Binding-site contacts:
Ligand atom C01 contacts residue ILE8 of chain 1.B at 4.4 Å (hydrophobic).
Ligand atom C13 contacts residue GLY10 of chain 1.B at 3.9 Å.
Ligand atom C11 contacts residue LEU223 of chain 1.A at 3.7 Å (hydrophobic).
Ligand atom C03 contacts residue ILE224 of chain 1.A at 4.4 Å (hydrophobic).
Ligand atom C14 contacts residue ILE8 of chain 1.B at 4.3 Å (hydrophobic).
Ligand atom C03 contacts residue ILE8 of chain 1.B at 3.7 Å (hydrophobic).
Ligand atom C05 contacts residue ILE8 of chain 1.B at 4.4 Å (hydrophobic).
Ligand atom C14 contacts residue GLY10 of chain 1.B at 4.1 Å.
Ligand atom C05 contacts residue ILE173 of chain 1.A at 4.4 Å (hydrophobic).
Ligand atom O15 contacts residue PRO172 of chain 1.A at 3.8 Å.
Ligand atom C13 contacts residue ILE8 of chain 1.B at 4.2 Å (hydrophobic).
Ligand atom O15 contacts residue ILE224 of chain 1.A at 3.8 Å.
Ligand atom C04 contacts residue ILE8 of chain 1.B at 3.8 Å (hydrophobic).
Ligand atom C09 contacts residue LEU223 of chain 1.A at 3.5 Å (hydrophobic).
Ligand atom C06 contacts residue ILE224 of chain 1.A at 4.1 Å (hydrophobic).
Ligand atom C02 contacts residue LYS127 of chain 1.A at 2.4 Å.
Ligand atom C17 contacts residue ILE8 of chain 1.B at 4.0 Å (hydrophobic).
Ligand atom C03 contacts residue LYS127 of chain 1.A at 2.8 Å.
Ligand atom C02 contacts residue ILE8 of chain 1.B at 4.1 Å (hydrophobic).
Ligand atom C16 contacts residue ILE173 of chain 1.A at 4.4 Å (hydrophobic).
Ligand atom C04 contacts residue LYS127 of chain 1.A at 4.1 Å.
Ligand atom C02 contacts residue ILE173 of chain 1.A at 3.8 Å (hydrophobic).
Ligand atom C17 contacts residue ILE173 of chain 1.A at 4.1 Å (hydrophobic).
Ligand atom C16 contacts residue ILE8 of chain 1.B at 4.2 Å (hydrophobic).
Ligand atom C03 contacts residue PRO172 of chain 1.A at 3.4 Å (hydrophobic).
Ligand atom C01 contacts residue ILE173 of chain 1.A at 4.3 Å (hydrophobic).
Ligand atom N12 contacts residue PRO9 of chain 1.B at 3.9 Å.
Ligand atom C05 contacts residue ILE224 of chain 1.A at 4.3 Å (hydrophobic).
Ligand atom C11 contacts residue PRO9 of chain 1.B at 4.3 Å (hydrophobic).
Ligand atom C17 contacts residue LYS127 of chain 1.A at 3.6 Å.
Ligand atom C01 contacts residue LYS127 of chain 1.A at 1.4 Å.
Ligand atom C04 contacts residue ILE173 of chain 1.A at 4.2 Å (hydrophobic).
Ligand atom C10 contacts residue LEU223 of chain 1.A at 4.2 Å (hydrophobic).
Ligand atom C03 contacts residue ILE173 of chain 1.A at 3.9 Å (hydrophobic).
Ligand atom C03 contacts residue GLY176 of chain 1.A at 3.8 Å.
Ligand atom N12 contacts residue LEU223 of chain 1.A at 3.7 Å.
Ligand atom C13 contacts residue PRO9 of chain 1.B at 4.2 Å (hydrophobic).
Ligand atom C04 contacts residue ILE224 of chain 1.A at 3.5 Å (hydrophobic).
Ligand atom C04 contacts residue PRO172 of chain 1.A at 3.4 Å (hydrophobic).

The protein below binds the small molecule below.
Small molecule (SMILES): N#CC1CCN(C(=O)c2ccc(C=O)cc2)CC1

Sequence of chain 1.A:
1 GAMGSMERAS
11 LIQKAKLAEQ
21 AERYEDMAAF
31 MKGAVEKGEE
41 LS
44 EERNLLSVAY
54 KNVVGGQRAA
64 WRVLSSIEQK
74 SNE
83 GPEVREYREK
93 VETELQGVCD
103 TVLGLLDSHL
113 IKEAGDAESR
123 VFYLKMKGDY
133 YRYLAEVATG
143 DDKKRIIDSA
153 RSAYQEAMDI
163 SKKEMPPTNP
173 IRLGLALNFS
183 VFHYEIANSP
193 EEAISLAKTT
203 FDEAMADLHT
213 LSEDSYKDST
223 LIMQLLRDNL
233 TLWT

Sequence of chain 1.B:
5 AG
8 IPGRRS